A small-molecule ligand and the protein it binds are described below.
Small molecule (SMILES): CC(=O)N[C@@H]1[C@@H](O)[C@H](O)[C@@H](CO)O[C@H]1O

Sequence of chain 1.A:
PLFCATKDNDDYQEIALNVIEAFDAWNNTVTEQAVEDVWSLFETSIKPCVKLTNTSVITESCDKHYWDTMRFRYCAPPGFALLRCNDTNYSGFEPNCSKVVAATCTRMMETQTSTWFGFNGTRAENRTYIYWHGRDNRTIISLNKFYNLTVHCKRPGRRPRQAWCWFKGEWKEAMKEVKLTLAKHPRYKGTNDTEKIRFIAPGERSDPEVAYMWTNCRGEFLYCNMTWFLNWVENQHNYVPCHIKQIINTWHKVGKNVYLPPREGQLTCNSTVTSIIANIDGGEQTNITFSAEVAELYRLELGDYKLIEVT

Binding-site contacts:
Ligand atom C5 contacts residue ASN163 of chain 1.A at 4.0 Å.
Ligand atom C1 contacts residue ASN163 of chain 1.A at 4.2 Å.
Ligand atom C2 contacts residue ASN145 of chain 1.A at 2.4 Å.
Ligand atom O6 contacts residue ASN163 of chain 1.A at 3.0 Å (h-bond).
Ligand atom O5 contacts residue ASN163 of chain 1.A at 3.2 Å (h-bond).
Ligand atom C6 contacts residue GLU197 of chain 1.A at 3.4 Å.
Ligand atom N2 contacts residue ASN145 of chain 1.A at 3.0 Å (h-bond).
Ligand atom C6 contacts residue TYR166 of chain 1.A at 3.8 Å (hydrophobic).
Ligand atom C1 contacts residue ASN145 of chain 1.A at 1.4 Å.
Ligand atom C5 contacts residue ASN145 of chain 1.A at 3.7 Å.
Ligand atom C4 contacts residue ASN145 of chain 1.A at 4.1 Å.
Ligand atom C5 contacts residue PHE165 of chain 1.A at 3.5 Å (hydrophobic).
Ligand atom C3 contacts residue ASN145 of chain 1.A at 3.8 Å.
Ligand atom C1 contacts residue PHE165 of chain 1.A at 3.6 Å (hydrophobic).
Ligand atom O7 contacts residue ASN145 of chain 1.A at 3.3 Å (h-bond).
Ligand atom O6 contacts residue GLU197 of chain 1.A at 2.7 Å (salt-bridge).
Ligand atom C6 contacts residue PHE165 of chain 1.A at 3.6 Å (hydrophobic).
Ligand atom C6 contacts residue ASN163 of chain 1.A at 3.5 Å.
Ligand atom C7 contacts residue ASN145 of chain 1.A at 3.4 Å.
Ligand atom O5 contacts residue PHE165 of chain 1.A at 3.4 Å.
Ligand atom O6 contacts residue TYR166 of chain 1.A at 4.0 Å.
Ligand atom O5 contacts residue ASN145 of chain 1.A at 2.3 Å (h-bond).